The protein below binds the small molecule below.
Small molecule (SMILES): CC(=O)N[C@H]1[C@H](O[C@H]2[C@H](O)[C@@H](NC(C)=O)CO[C@@H]2CO)O[C@H](CO)[C@@H](O)[C@@H]1O

Binding-site contacts:
Ligand atom C2 contacts residue ASN15 of chain 1.A at 2.4 Å.
Ligand atom C8 contacts residue THR4 of chain 1.A at 3.9 Å.
Ligand atom O7 contacts residue THR4 of chain 1.A at 4.0 Å.
Ligand atom C1 contacts residue VAL20 of chain 1.A at 4.0 Å (hydrophobic).
Ligand atom C1 contacts residue GLY18 of chain 1.A at 3.9 Å.
Ligand atom C8 contacts residue ARG21 of chain 1.A at 4.5 Å.
Ligand atom C7 contacts residue ASN15 of chain 1.A at 3.6 Å.
Ligand atom C8 contacts residue SER22 of chain 1.A at 4.5 Å.
Ligand atom O5 contacts residue GLY18 of chain 1.A at 3.5 Å.
Ligand atom C1 contacts residue ASN15 of chain 1.A at 1.4 Å.
Ligand atom O5 contacts residue ASN15 of chain 1.A at 2.3 Å (h-bond).
Ligand atom C6 contacts residue GLY18 of chain 1.A at 4.0 Å.
Ligand atom N2 contacts residue ASN15 of chain 1.A at 2.9 Å (h-bond).
Ligand atom C3 contacts residue ASN15 of chain 1.A at 3.8 Å.
Ligand atom O7 contacts residue ASN15 of chain 1.A at 3.9 Å.
Ligand atom C8 contacts residue PHE9 of chain 1.A at 3.8 Å (hydrophobic).
Ligand atom C8 contacts residue VAL20 of chain 1.A at 3.7 Å (hydrophobic).
Ligand atom C5 contacts residue ASN15 of chain 1.A at 3.6 Å.
Ligand atom C5 contacts residue GLY18 of chain 1.A at 3.6 Å.
Ligand atom C4 contacts residue ASN15 of chain 1.A at 4.2 Å.
Ligand atom C7 contacts residue VAL20 of chain 1.A at 3.8 Å (hydrophobic).
Ligand atom C3 contacts residue VAL20 of chain 1.A at 4.1 Å (hydrophobic).
Ligand atom C7 contacts residue THR4 of chain 1.A at 4.0 Å.
Ligand atom C2 contacts residue VAL20 of chain 1.A at 3.8 Å (hydrophobic).
Ligand atom N2 contacts residue VAL20 of chain 1.A at 3.0 Å (h-bond).

Sequence of chain 1.A:
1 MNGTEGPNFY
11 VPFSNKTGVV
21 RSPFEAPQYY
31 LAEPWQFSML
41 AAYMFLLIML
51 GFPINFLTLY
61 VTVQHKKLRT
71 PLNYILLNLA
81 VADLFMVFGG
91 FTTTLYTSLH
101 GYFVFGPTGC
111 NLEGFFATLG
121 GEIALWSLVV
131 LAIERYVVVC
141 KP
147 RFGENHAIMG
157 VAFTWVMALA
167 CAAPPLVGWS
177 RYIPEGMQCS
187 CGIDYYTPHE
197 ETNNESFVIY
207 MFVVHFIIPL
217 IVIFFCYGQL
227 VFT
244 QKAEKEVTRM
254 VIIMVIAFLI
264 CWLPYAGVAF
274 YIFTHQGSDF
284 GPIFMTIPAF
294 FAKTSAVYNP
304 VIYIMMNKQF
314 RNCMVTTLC